Sequence of chain 1.I:
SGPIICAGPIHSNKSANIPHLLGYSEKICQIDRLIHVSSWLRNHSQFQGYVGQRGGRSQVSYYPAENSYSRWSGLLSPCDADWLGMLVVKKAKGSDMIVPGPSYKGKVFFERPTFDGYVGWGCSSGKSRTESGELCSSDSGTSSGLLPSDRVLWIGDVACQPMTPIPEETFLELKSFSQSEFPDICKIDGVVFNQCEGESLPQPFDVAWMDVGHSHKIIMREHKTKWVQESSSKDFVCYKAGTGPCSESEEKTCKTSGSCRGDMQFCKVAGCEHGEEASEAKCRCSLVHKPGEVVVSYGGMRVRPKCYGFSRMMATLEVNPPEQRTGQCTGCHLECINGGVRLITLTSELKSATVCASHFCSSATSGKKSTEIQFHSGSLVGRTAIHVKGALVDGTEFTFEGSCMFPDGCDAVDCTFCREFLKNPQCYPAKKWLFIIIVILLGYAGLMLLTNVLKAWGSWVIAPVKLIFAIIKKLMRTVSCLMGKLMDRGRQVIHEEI

The protein below binds the small molecule below.
Small molecule (SMILES): CC(=O)N[C@@H]1[C@@H](O)[C@H](O)[C@@H](CO)O[C@H]1O

Binding-site contacts:
Ligand atom C1 contacts residue ASN33 of chain 1.I at 1.4 Å.
Ligand atom O6 contacts residue ASN37 of chain 1.I at 4.0 Å.
Ligand atom C8 contacts residue ASN33 of chain 1.I at 3.9 Å.
Ligand atom O5 contacts residue SER35 of chain 1.I at 4.1 Å.
Ligand atom O7 contacts residue ASN33 of chain 1.I at 4.2 Å.
Ligand atom O5 contacts residue ASN33 of chain 1.I at 2.4 Å (h-bond).
Ligand atom C1 contacts residue SER35 of chain 1.I at 4.0 Å.
Ligand atom O6 contacts residue SER35 of chain 1.I at 4.5 Å.
Ligand atom C2 contacts residue ASN33 of chain 1.I at 2.5 Å.
Ligand atom C5 contacts residue SER35 of chain 1.I at 4.3 Å.
Ligand atom N2 contacts residue ASN33 of chain 1.I at 2.9 Å (h-bond).
Ligand atom C4 contacts residue ASN33 of chain 1.I at 4.2 Å.
Ligand atom C7 contacts residue ASN33 of chain 1.I at 3.6 Å.
Ligand atom C5 contacts residue ASN33 of chain 1.I at 3.7 Å.
Ligand atom C3 contacts residue ASN33 of chain 1.I at 3.8 Å.